A small-molecule ligand and the protein it binds are described below.
Small molecule (SMILES): CC(=O)N[C@@H]1[C@@H](O)[C@H](O)[C@@H](CO)O[C@H]1O

Sequence of chain 2.A:
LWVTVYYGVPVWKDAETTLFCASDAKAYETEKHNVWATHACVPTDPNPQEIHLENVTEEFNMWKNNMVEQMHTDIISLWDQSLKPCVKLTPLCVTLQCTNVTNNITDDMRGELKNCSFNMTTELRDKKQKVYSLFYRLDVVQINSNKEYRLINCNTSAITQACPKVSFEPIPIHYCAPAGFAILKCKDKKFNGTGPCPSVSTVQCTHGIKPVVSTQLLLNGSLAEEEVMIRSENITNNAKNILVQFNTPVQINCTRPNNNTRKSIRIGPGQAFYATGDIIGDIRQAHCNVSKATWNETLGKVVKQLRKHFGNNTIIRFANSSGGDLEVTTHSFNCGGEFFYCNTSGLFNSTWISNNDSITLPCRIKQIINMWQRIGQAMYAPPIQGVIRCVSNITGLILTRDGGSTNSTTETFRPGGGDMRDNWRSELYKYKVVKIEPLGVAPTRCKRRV

Binding-site contacts:
Ligand atom C4 contacts residue NAG1 of chain 2.K at 3.7 Å.
Ligand atom O5 contacts residue NAG1 of chain 2.L at 4.2 Å.
Ligand atom O7 contacts residue NAG1 of chain 2.K at 2.9 Å (h-bond).
Ligand atom C8 contacts residue ASN332 of chain 2.A at 4.3 Å.
Ligand atom C1 contacts residue ASN332 of chain 2.A at 1.4 Å.
Ligand atom C7 contacts residue SER357 of chain 2.A at 4.1 Å.
Ligand atom C6 contacts residue NAG1 of chain 2.L at 3.6 Å.
Ligand atom C8 contacts residue SER333 of chain 2.A at 3.4 Å.
Ligand atom C1 contacts residue SER357 of chain 2.A at 3.9 Å.
Ligand atom C3 contacts residue ASN332 of chain 2.A at 3.8 Å.
Ligand atom C7 contacts residue ASN332 of chain 2.A at 3.1 Å.
Ligand atom N2 contacts residue SER333 of chain 2.A at 4.0 Å.
Ligand atom C2 contacts residue SER357 of chain 2.A at 4.1 Å.
Ligand atom C3 contacts residue NAG1 of chain 2.K at 4.0 Å.
Ligand atom C7 contacts residue SER333 of chain 2.A at 4.0 Å.
Ligand atom O6 contacts residue NAG1 of chain 2.L at 3.3 Å.
Ligand atom C8 contacts residue NAG1 of chain 2.K at 3.4 Å.
Ligand atom N2 contacts residue ASN332 of chain 2.A at 2.9 Å (h-bond).
Ligand atom N2 contacts residue NAG1 of chain 2.K at 3.8 Å.
Ligand atom O7 contacts residue SER357 of chain 2.A at 3.0 Å (h-bond).
Ligand atom C5 contacts residue NAG1 of chain 2.L at 4.5 Å.
Ligand atom C7 contacts residue NAG1 of chain 2.K at 3.1 Å.
Ligand atom O5 contacts residue SER357 of chain 2.A at 4.1 Å.
Ligand atom O7 contacts residue ASN355 of chain 2.A at 3.8 Å.
Ligand atom C2 contacts residue ASN332 of chain 2.A at 2.5 Å.
Ligand atom C5 contacts residue ASN332 of chain 2.A at 3.7 Å.
Ligand atom O3 contacts residue NAG1 of chain 2.K at 3.4 Å (h-bond).
Ligand atom O4 contacts residue NAG1 of chain 2.K at 4.2 Å.
Ligand atom C2 contacts residue NAG1 of chain 2.K at 4.3 Å.
Ligand atom C4 contacts residue ASN332 of chain 2.A at 4.2 Å.
Ligand atom O5 contacts residue ASN332 of chain 2.A at 2.4 Å (h-bond).
Ligand atom O7 contacts residue ASN332 of chain 2.A at 3.0 Å (h-bond).